Sequence of chain 1.B:
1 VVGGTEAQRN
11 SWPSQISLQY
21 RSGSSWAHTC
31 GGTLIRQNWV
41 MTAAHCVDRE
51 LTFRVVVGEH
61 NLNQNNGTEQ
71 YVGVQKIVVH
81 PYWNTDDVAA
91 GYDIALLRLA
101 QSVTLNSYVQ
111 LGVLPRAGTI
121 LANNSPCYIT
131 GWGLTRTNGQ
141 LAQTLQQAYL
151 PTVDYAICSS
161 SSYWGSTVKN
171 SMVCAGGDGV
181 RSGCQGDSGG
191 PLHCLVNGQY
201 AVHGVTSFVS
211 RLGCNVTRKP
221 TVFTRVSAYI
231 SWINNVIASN

Binding-site contacts:
Ligand atom CB contacts residue ILE3 of chain 1.A at 3.1 Å (hydrophobic).
Ligand atom N contacts residue ASP187 of chain 1.B at 4.5 Å.
Ligand atom N contacts residue ILE3 of chain 1.A at 1.5 Å.
Ligand atom N contacts residue SER188 of chain 1.B at 2.4 Å (h-bond).
Ligand atom C contacts residue ALA1 of chain 1.D at 1.3 Å (hydrophobic).
Ligand atom CA contacts residue ILE3 of chain 1.A at 2.6 Å (hydrophobic).
Ligand atom C contacts residue SER188 of chain 1.B at 4.3 Å.
Ligand atom CB contacts residue SER188 of chain 1.B at 3.5 Å.
Ligand atom CA contacts residue HIS45 of chain 1.B at 3.5 Å.
Ligand atom N contacts residue ALA1 of chain 1.D at 2.7 Å (h-bond).
Ligand atom C contacts residue ILE3 of chain 1.A at 3.9 Å (hydrophobic).
Ligand atom O contacts residue THR29 of chain 1.B at 3.6 Å.
Ligand atom CB contacts residue HIS45 of chain 1.B at 3.4 Å.
Ligand atom C contacts residue CYS30 of chain 1.B at 4.1 Å (hydrophobic).
Ligand atom O contacts residue ALA1 of chain 1.D at 2.3 Å (h-bond).
Ligand atom CB contacts residue GLN185 of chain 1.B at 4.5 Å.
Ligand atom CA contacts residue CYS30 of chain 1.B at 4.2 Å (hydrophobic).
Ligand atom N contacts residue THR29 of chain 1.B at 4.4 Å.
Ligand atom CA contacts residue ALA1 of chain 1.D at 2.5 Å (hydrophobic).
Ligand atom CA contacts residue THR29 of chain 1.B at 4.3 Å.
Ligand atom CB contacts residue ALA1 of chain 1.D at 3.5 Å (hydrophobic).
Ligand atom CA contacts residue GLY186 of chain 1.B at 4.1 Å.
Ligand atom C contacts residue THR29 of chain 1.B at 3.5 Å.
Ligand atom N contacts residue GLY186 of chain 1.B at 3.0 Å (h-bond).
Ligand atom N contacts residue HIS45 of chain 1.B at 4.1 Å.
Ligand atom N contacts residue GLN185 of chain 1.B at 3.6 Å.
Ligand atom C contacts residue GLY186 of chain 1.B at 4.2 Å.
Ligand atom CA contacts residue SER188 of chain 1.B at 2.9 Å.
Ligand atom O contacts residue CYS30 of chain 1.B at 4.2 Å.

A protein and the small-molecule ligand that binds it are described below.
Small molecule (SMILES): C[C@H](N)C(=O)O